Binding-site contacts:
Ligand atom O08 contacts residue TYR198 of chain 1.A at 3.9 Å.
Ligand atom C55 contacts residue TYR158 of chain 1.A at 3.7 Å (hydrophobic).
Ligand atom O16 contacts residue HIS201 of chain 1.A at 3.7 Å.
Ligand atom O14 contacts residue ARG129 of chain 1.A at 3.8 Å.
Ligand atom C37 contacts residue LEU197 of chain 1.A at 3.9 Å (hydrophobic).
Ligand atom C72 contacts residue ARG129 of chain 1.A at 4.0 Å.
Ligand atom C56 contacts residue ALA195 of chain 1.A at 3.7 Å (hydrophobic).
Ligand atom C34 contacts residue TYR198 of chain 1.A at 3.7 Å (hydrophobic).
Ligand atom O06 contacts residue VAL225 of chain 1.A at 3.7 Å.
Ligand atom O22 contacts residue TRP126 of chain 1.A at 3.5 Å (h-bond).
Ligand atom C31 contacts residue HIS201 of chain 1.A at 3.9 Å.
Ligand atom C41 contacts residue HIS157 of chain 1.A at 3.7 Å.
Ligand atom O07 contacts residue HIS157 of chain 1.A at 3.6 Å.
Ligand atom O13 contacts residue ARG129 of chain 1.A at 3.6 Å.
Ligand atom C59 contacts residue TYR158 of chain 1.A at 3.9 Å (hydrophobic).
Ligand atom C51 contacts residue TYR198 of chain 1.A at 3.9 Å (hydrophobic).
Ligand atom C46 contacts residue GLU194 of chain 1.A at 3.6 Å.
Ligand atom C60 contacts residue TYR198 of chain 1.A at 3.5 Å (hydrophobic).
Ligand atom O02 contacts residue HIS157 of chain 1.A at 3.8 Å.
Ligand atom C31 contacts residue TYR198 of chain 1.A at 3.6 Å (hydrophobic).
Ligand atom C54 contacts residue LEU226 of chain 1.A at 3.4 Å (hydrophobic).
Ligand atom O06 contacts residue LEU226 of chain 1.A at 2.7 Å (h-bond).
Ligand atom C37 contacts residue GLU194 of chain 1.A at 3.7 Å.
Ligand atom O18 contacts residue ARG129 of chain 1.A at 3.0 Å (salt-bridge).
Ligand atom O09 contacts residue TYR158 of chain 1.A at 3.8 Å.
Ligand atom C40 contacts residue HIS157 of chain 1.A at 4.0 Å.
Ligand atom C66 contacts residue ARG129 of chain 1.A at 3.8 Å.
Ligand atom O07 contacts residue TYR158 of chain 1.A at 2.7 Å (h-bond).
Ligand atom O05 contacts residue TYR198 of chain 1.A at 3.9 Å.
Ligand atom C48 contacts residue LEU226 of chain 1.A at 3.9 Å (hydrophobic).
Ligand atom C36 contacts residue HIS201 of chain 1.A at 3.7 Å.
Ligand atom C76 contacts residue ARG129 of chain 1.A at 3.9 Å.
Ligand atom C48 contacts residue LEU227 of chain 1.A at 3.9 Å (hydrophobic).
Ligand atom C35 contacts residue LEU227 of chain 1.A at 3.8 Å (hydrophobic).
Ligand atom C31 contacts residue LEU197 of chain 1.A at 3.6 Å (hydrophobic).
Ligand atom C46 contacts residue TYR198 of chain 1.A at 3.9 Å (hydrophobic).
Ligand atom O10 contacts residue TYR198 of chain 1.A at 3.5 Å.
Ligand atom C58 contacts residue HIS157 of chain 1.A at 3.6 Å.
Ligand atom C54 contacts residue HIS157 of chain 1.A at 3.8 Å.
Ligand atom C59 contacts residue HIS157 of chain 1.A at 3.6 Å.

Sequence of chain 1.A:
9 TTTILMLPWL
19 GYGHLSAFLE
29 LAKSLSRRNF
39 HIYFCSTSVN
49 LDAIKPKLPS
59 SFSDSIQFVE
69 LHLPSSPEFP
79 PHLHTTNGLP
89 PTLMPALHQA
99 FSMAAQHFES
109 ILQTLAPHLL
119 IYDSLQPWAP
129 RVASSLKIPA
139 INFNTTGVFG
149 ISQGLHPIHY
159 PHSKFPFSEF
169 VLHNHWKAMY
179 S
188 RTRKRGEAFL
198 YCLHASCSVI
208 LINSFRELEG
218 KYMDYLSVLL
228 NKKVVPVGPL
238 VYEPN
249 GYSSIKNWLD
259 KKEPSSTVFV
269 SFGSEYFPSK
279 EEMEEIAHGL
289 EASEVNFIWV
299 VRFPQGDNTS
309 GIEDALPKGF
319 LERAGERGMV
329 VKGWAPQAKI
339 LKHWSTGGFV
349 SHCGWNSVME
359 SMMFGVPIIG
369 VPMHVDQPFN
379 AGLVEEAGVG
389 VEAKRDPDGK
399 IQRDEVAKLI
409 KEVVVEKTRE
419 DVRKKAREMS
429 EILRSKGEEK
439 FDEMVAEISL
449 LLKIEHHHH

This small molecule binds to this protein.
Small molecule (SMILES): C[C@@H](CC[C@@H](O[C@@H]1O[C@@H](CO[C@@H]2O[C@@H](CO)[C@@H](O)[C@H](O)[C@H]2O)[C@@H](O)[C@H](O)[C@H]1O[C@@H]1O[C@@H](CO)[C@@H](O)[C@H](O)[C@H]1O)C(C)(C)O)[C@H]1CC[C@@]2(C)[C@@H]3CC=C4[C@@H](CC[C@H](O[C@@H]5O[C@@H](CO)[C@@H](O)[C@H](O)[C@H]5O)C4(C)C)[C@]3(C)[C@@H](O)C[C@]12C